Binding-site contacts:
Ligand atom CAW contacts residue HIS129 of chain 1.B at 3.2 Å.
Ligand atom OAB contacts residue ASP224 of chain 1.B at 3.7 Å.
Ligand atom NAQ contacts residue ASP224 of chain 1.B at 2.7 Å (salt-bridge).
Ligand atom OAC contacts residue HIS128 of chain 1.B at 2.8 Å (h-bond).
Ligand atom CAG contacts residue ASN270 of chain 1.B at 3.7 Å.
Ligand atom CAT contacts residue ASP224 of chain 1.B at 3.7 Å.
Ligand atom CAM contacts residue LEU50 of chain 1.B at 3.7 Å (hydrophobic).
Ligand atom OAD contacts residue TRP67 of chain 1.B at 3.4 Å (h-bond).
Ligand atom CAU contacts residue HIS128 of chain 1.B at 3.7 Å.
Ligand atom OAB contacts residue ARG254 of chain 1.B at 3.8 Å.
Ligand atom CAA contacts residue PHE290 of chain 1.B at 3.5 Å (hydrophobic).
Ligand atom OAE contacts residue HIS129 of chain 1.B at 2.7 Å (h-bond).
Ligand atom CAO contacts residue ASP224 of chain 1.B at 3.3 Å.
Ligand atom CAK contacts residue MET55 of chain 1.B at 3.6 Å (hydrophobic).
Ligand atom CAT contacts residue GLU266 of chain 1.B at 3.4 Å.
Ligand atom OAD contacts residue GLU66 of chain 1.B at 2.7 Å (salt-bridge).
Ligand atom CAW contacts residue ASP224 of chain 1.B at 3.6 Å.
Ligand atom CAV contacts residue GLU66 of chain 1.B at 3.4 Å.
Ligand atom OAC contacts residue TYR171 of chain 1.B at 3.1 Å (h-bond).
Ligand atom NAQ contacts residue GLU266 of chain 1.B at 3.0 Å (salt-bridge).
Ligand atom OAD contacts residue HIS128 of chain 1.B at 2.7 Å.
Ligand atom CAU contacts residue HIS34 of chain 1.B at 3.2 Å.
Ligand atom OAE contacts residue TRP67 of chain 1.B at 2.6 Å (h-bond).
Ligand atom CAA contacts residue HIS34 of chain 1.B at 3.8 Å.
Ligand atom CAH contacts residue VAL269 of chain 1.B at 3.6 Å (hydrophobic).
Ligand atom CAF contacts residue ASN270 of chain 1.B at 3.3 Å.
Ligand atom OAC contacts residue HIS34 of chain 1.B at 2.8 Å (h-bond).
Ligand atom NAP contacts residue GLU266 of chain 1.B at 3.4 Å (salt-bridge).
Ligand atom CAA contacts residue GLU266 of chain 1.B at 3.3 Å.
Ligand atom CAV contacts residue TRP67 of chain 1.B at 3.9 Å (hydrophobic).
Ligand atom OAB contacts residue MET225 of chain 1.B at 3.5 Å (h-bond).
Ligand atom NAQ contacts residue ARG254 of chain 1.B at 3.7 Å.
Ligand atom CAV contacts residue HIS128 of chain 1.B at 3.7 Å.
Ligand atom CAY contacts residue GLU266 of chain 1.B at 3.6 Å.
Ligand atom CAV contacts residue TYR64 of chain 1.B at 3.7 Å (hydrophobic).
Ligand atom CAI contacts residue ARG254 of chain 1.B at 3.9 Å.
Ligand atom CAF contacts residue VAL269 of chain 1.B at 3.4 Å (hydrophobic).
Ligand atom OAC contacts residue ASP224 of chain 1.B at 3.3 Å (salt-bridge).
Ligand atom CAY contacts residue ASP224 of chain 1.B at 3.3 Å.
Ligand atom CAW contacts residue TRP67 of chain 1.B at 3.7 Å (hydrophobic).

Sequence of chain 1.B:
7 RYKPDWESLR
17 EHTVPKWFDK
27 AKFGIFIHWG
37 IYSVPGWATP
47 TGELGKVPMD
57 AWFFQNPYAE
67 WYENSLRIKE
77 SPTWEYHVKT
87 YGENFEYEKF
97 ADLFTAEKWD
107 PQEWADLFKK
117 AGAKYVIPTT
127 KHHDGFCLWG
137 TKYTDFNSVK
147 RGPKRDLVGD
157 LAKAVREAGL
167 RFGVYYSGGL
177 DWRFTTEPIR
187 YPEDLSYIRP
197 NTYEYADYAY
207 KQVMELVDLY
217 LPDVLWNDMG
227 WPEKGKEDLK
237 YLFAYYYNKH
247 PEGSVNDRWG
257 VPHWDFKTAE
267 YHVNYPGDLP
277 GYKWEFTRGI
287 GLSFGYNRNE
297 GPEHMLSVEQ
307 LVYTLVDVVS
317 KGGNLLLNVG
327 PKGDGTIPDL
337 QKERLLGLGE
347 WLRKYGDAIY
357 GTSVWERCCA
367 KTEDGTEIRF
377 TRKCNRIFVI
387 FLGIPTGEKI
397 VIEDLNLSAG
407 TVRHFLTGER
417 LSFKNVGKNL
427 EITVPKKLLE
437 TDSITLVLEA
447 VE

A small-molecule ligand and the protein it binds are described below.
Small molecule (SMILES): C[C@@H]1N[C@H](CNC(=O)[C@H](c2ccccc2)C2CCCC2)[C@@H](O)[C@H](O)[C@@H]1O